Binding-site contacts:
Ligand atom C1 contacts residue ASN256 of chain 1.A at 1.4 Å.
Ligand atom C3 contacts residue ASN256 of chain 1.A at 3.8 Å.
Ligand atom C7 contacts residue ASN256 of chain 1.A at 3.4 Å.
Ligand atom C2 contacts residue ASN256 of chain 1.A at 2.5 Å.
Ligand atom O5 contacts residue THR258 of chain 1.A at 4.5 Å.
Ligand atom O7 contacts residue ASN256 of chain 1.A at 3.4 Å (h-bond).
Ligand atom C5 contacts residue ASN256 of chain 1.A at 3.7 Å.
Ligand atom C4 contacts residue ASN256 of chain 1.A at 4.3 Å.
Ligand atom C8 contacts residue ASN256 of chain 1.A at 4.5 Å.
Ligand atom N2 contacts residue ASN256 of chain 1.A at 2.9 Å (h-bond).
Ligand atom C1 contacts residue THR258 of chain 1.A at 4.5 Å.
Ligand atom O7 contacts residue THR258 of chain 1.A at 4.3 Å.
Ligand atom O5 contacts residue ASN256 of chain 1.A at 2.4 Å (h-bond).

Sequence of chain 1.A:
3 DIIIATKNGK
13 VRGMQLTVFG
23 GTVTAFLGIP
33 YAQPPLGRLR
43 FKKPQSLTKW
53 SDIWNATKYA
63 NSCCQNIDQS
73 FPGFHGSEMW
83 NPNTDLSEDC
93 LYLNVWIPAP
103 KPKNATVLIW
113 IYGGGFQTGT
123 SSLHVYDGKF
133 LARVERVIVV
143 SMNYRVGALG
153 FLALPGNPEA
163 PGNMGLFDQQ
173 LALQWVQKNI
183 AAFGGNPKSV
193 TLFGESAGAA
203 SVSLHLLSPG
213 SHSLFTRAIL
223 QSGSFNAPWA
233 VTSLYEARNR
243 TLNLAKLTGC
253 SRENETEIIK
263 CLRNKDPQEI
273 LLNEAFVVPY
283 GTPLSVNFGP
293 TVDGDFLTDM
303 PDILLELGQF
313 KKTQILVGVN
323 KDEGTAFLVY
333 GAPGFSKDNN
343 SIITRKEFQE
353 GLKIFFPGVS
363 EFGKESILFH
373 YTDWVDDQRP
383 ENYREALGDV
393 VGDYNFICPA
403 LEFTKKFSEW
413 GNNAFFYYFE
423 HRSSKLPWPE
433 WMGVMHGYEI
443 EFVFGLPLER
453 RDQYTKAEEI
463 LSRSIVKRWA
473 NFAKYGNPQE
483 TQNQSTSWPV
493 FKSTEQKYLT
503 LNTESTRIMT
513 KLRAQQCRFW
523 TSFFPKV

This protein binds this small molecule.
Small molecule (SMILES): CC(=O)N[C@@H]1[C@@H](O)[C@H](O)[C@@H](CO)O[C@H]1O